Sequence of chain 1.B:
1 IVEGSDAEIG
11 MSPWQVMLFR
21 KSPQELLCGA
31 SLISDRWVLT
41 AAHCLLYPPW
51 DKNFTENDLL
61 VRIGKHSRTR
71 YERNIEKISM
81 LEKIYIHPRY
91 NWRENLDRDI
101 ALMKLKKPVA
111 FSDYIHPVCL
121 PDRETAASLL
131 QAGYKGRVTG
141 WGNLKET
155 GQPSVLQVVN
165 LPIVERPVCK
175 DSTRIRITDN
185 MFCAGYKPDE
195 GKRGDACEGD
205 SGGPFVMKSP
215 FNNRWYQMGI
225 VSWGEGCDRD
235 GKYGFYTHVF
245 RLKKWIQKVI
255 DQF

Binding-site contacts:
Ligand atom C7 contacts residue LEU46 of chain 1.B at 4.2 Å (hydrophobic).
Ligand atom C2 contacts residue ASN53 of chain 1.B at 2.5 Å.
Ligand atom N2 contacts residue ASN53 of chain 1.B at 2.9 Å (h-bond).
Ligand atom O6 contacts residue THR55 of chain 1.B at 4.3 Å.
Ligand atom C1 contacts residue ASN53 of chain 1.B at 1.5 Å.
Ligand atom C5 contacts residue ASN53 of chain 1.B at 3.8 Å.
Ligand atom C8 contacts residue ASN53 of chain 1.B at 4.3 Å.
Ligand atom O5 contacts residue ASN53 of chain 1.B at 2.4 Å (h-bond).
Ligand atom C4 contacts residue ASN53 of chain 1.B at 4.3 Å.
Ligand atom O7 contacts residue LEU46 of chain 1.B at 4.3 Å.
Ligand atom O7 contacts residue ASN53 of chain 1.B at 3.9 Å.
Ligand atom C7 contacts residue ASN53 of chain 1.B at 3.5 Å.
Ligand atom C8 contacts residue LEU46 of chain 1.B at 4.0 Å (hydrophobic).
Ligand atom C8 contacts residue PRO48 of chain 1.B at 4.1 Å (hydrophobic).
Ligand atom C3 contacts residue ASN53 of chain 1.B at 3.9 Å.
Ligand atom C6 contacts residue THR55 of chain 1.B at 4.2 Å.

The protein below binds the small molecule below.
Small molecule (SMILES): CC(=O)N[C@@H]1[C@@H](O)[C@H](O)[C@@H](CO)O[C@H]1O